The protein below binds the small molecule below.
Small molecule (SMILES): CC(=O)N[C@@H]1[C@@H](O)[C@H](O)[C@@H](CO)O[C@H]1O

Binding-site contacts:
Ligand atom C8 contacts residue ASN145 of chain 1.B at 4.4 Å.
Ligand atom C1 contacts residue LYS159 of chain 1.B at 4.4 Å.
Ligand atom C1 contacts residue ASN145 of chain 1.B at 1.4 Å.
Ligand atom O5 contacts residue LYS159 of chain 1.B at 4.4 Å.
Ligand atom C4 contacts residue LYS159 of chain 1.B at 4.5 Å.
Ligand atom C2 contacts residue ASN145 of chain 1.B at 2.4 Å.
Ligand atom N2 contacts residue ASN145 of chain 1.B at 2.9 Å (h-bond).
Ligand atom O4 contacts residue LYS159 of chain 1.B at 4.5 Å.
Ligand atom C7 contacts residue ASN145 of chain 1.B at 3.1 Å.
Ligand atom C5 contacts residue LYS159 of chain 1.B at 3.8 Å.
Ligand atom C4 contacts residue ASN145 of chain 1.B at 4.2 Å.
Ligand atom O7 contacts residue ASN145 of chain 1.B at 3.0 Å (h-bond).
Ligand atom C5 contacts residue ASN145 of chain 1.B at 3.7 Å.
Ligand atom C3 contacts residue ASN145 of chain 1.B at 3.8 Å.
Ligand atom O5 contacts residue ASN145 of chain 1.B at 2.4 Å (h-bond).

Sequence of chain 1.B:
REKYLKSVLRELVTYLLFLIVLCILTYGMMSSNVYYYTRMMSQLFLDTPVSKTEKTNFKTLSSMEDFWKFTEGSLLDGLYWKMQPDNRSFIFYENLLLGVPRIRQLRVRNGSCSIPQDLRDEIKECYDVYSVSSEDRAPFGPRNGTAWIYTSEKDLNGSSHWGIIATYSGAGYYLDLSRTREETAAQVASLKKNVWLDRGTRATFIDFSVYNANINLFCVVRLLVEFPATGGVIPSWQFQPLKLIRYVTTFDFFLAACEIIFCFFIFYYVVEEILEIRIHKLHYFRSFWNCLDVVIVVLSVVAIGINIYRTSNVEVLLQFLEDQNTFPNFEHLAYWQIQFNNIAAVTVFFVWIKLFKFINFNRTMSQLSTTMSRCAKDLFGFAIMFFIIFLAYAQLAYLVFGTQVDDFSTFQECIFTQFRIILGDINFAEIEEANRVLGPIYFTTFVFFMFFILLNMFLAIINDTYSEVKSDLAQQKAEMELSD